A small-molecule ligand and the protein it binds are described below.
Small molecule (SMILES): C[C@@H]1O[C@@H](O)[C@@H](O)[C@H](O)[C@@H]1O

Sequence of chain 1.B:
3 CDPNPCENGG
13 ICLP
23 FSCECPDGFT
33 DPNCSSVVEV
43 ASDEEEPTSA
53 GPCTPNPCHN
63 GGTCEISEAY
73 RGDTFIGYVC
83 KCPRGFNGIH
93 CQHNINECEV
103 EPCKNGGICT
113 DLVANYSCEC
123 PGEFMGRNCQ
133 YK

Binding-site contacts:
Ligand atom C4 contacts residue THR65 of chain 1.B at 3.3 Å.
Ligand atom O4 contacts residue THR65 of chain 1.B at 4.2 Å.
Ligand atom C5 contacts residue GLY64 of chain 1.B at 4.3 Å.
Ligand atom O5 contacts residue LYS83 of chain 1.B at 4.1 Å.
Ligand atom C6 contacts residue PRO85 of chain 1.B at 3.9 Å (hydrophobic).
Ligand atom O5 contacts residue THR65 of chain 1.B at 2.3 Å (h-bond).
Ligand atom C1 contacts residue THR65 of chain 1.B at 1.4 Å.
Ligand atom C4 contacts residue GLY63 of chain 1.B at 3.6 Å.
Ligand atom C2 contacts residue THR65 of chain 1.B at 2.3 Å.
Ligand atom C3 contacts residue THR65 of chain 1.B at 2.8 Å.
Ligand atom C5 contacts residue LYS83 of chain 1.B at 3.6 Å.
Ligand atom C5 contacts residue THR65 of chain 1.B at 2.8 Å.
Ligand atom C6 contacts residue LYS83 of chain 1.B at 3.4 Å.
Ligand atom O2 contacts residue THR65 of chain 1.B at 2.6 Å (h-bond).
Ligand atom C6 contacts residue THR65 of chain 1.B at 4.1 Å.
Ligand atom O3 contacts residue GLY63 of chain 1.B at 4.3 Å.
Ligand atom C6 contacts residue CYS84 of chain 1.B at 3.6 Å (hydrophobic).
Ligand atom C3 contacts residue GLY63 of chain 1.B at 3.7 Å.
Ligand atom C5 contacts residue GLY63 of chain 1.B at 3.9 Å.
Ligand atom O3 contacts residue THR65 of chain 1.B at 4.1 Å.